Sequence of chain 7.E:
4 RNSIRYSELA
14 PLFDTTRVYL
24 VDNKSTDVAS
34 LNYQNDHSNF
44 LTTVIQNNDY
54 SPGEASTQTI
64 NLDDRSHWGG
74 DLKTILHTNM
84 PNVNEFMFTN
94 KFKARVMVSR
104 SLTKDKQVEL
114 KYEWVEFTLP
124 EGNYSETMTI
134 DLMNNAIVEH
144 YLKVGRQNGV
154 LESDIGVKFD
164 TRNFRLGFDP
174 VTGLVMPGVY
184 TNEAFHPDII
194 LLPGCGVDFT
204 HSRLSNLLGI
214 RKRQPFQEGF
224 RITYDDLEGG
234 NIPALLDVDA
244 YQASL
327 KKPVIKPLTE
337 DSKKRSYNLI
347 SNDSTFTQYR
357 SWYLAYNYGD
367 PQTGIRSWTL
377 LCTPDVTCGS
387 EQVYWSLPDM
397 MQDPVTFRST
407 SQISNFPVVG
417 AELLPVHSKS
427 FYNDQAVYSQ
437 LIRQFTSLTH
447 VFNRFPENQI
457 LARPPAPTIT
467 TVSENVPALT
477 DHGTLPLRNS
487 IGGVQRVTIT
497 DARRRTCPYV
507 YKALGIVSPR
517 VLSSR

Binding-site contacts:
Ligand atom CB contacts residue PRO452 of chain 7.E at 3.9 Å (hydrophobic).
Ligand atom OH contacts residue LEU239 of chain 7.A at 3.7 Å.
Ligand atom CB contacts residue GLN245 of chain 7.A at 3.6 Å.
Ligand atom CG1 contacts residue ARG450 of chain 7.E at 3.4 Å.
Ligand atom CZ contacts residue THR445 of chain 7.E at 3.4 Å.
Ligand atom CG2 contacts residue GLU155 of chain 7.E at 3.7 Å.
Ligand atom CZ contacts residue HIS446 of chain 7.E at 3.7 Å.
Ligand atom OD2 contacts residue LYS339 of chain 7.E at 3.6 Å.
Ligand atom CE1 contacts residue PRO180 of chain 7.A at 3.2 Å (hydrophobic).
Ligand atom OD1 contacts residue LYS339 of chain 7.E at 2.9 Å (salt-bridge).
Ligand atom CG contacts residue TYR244 of chain 7.A at 3.1 Å (hydrophobic).
Ligand atom CG contacts residue LYS339 of chain 7.E at 3.8 Å.
Ligand atom CB contacts residue LYS339 of chain 7.E at 2.9 Å.
Ligand atom ND2 contacts residue GLU155 of chain 7.E at 3.1 Å (salt-bridge).
Ligand atom CE2 contacts residue HIS446 of chain 7.E at 3.5 Å.
Ligand atom CE2 contacts residue MET179 of chain 7.A at 3.7 Å (hydrophobic).
Ligand atom CA contacts residue LYS339 of chain 7.E at 3.1 Å.
Ligand atom OH contacts residue MET179 of chain 7.A at 3.4 Å (h-bond).
Ligand atom C contacts residue HIS446 of chain 7.E at 3.4 Å.
Ligand atom CA contacts residue GLU155 of chain 7.E at 3.9 Å.
Ligand atom C contacts residue ARG149 of chain 7.E at 3.8 Å.
Ligand atom CG contacts residue ARG450 of chain 7.E at 3.5 Å.
Ligand atom CG2 contacts residue LEU145 of chain 7.E at 3.8 Å (hydrophobic).
Ligand atom CD1 contacts residue PRO180 of chain 7.A at 3.5 Å (hydrophobic).
Ligand atom CG1 contacts residue GLU155 of chain 7.E at 3.8 Å.
Ligand atom O contacts residue HIS446 of chain 7.E at 2.8 Å.
Ligand atom CZ contacts residue ASP172 of chain 7.A at 3.8 Å.
Ligand atom CZ contacts residue ARG149 of chain 7.E at 3.8 Å.
Ligand atom CG1 contacts residue PHE451 of chain 7.E at 3.4 Å (hydrophobic).
Ligand atom O contacts residue ARG149 of chain 7.E at 2.6 Å (salt-bridge).
Ligand atom OD1 contacts residue GLU155 of chain 7.E at 3.8 Å.
Ligand atom CE1 contacts residue ARG149 of chain 7.E at 3.6 Å.
Ligand atom CD contacts residue ARG450 of chain 7.E at 2.9 Å.
Ligand atom O contacts residue ARG450 of chain 7.E at 3.3 Å (salt-bridge).
Ligand atom CE1 contacts residue THR445 of chain 7.E at 3.3 Å.
Ligand atom CB contacts residue ARG450 of chain 7.E at 3.6 Å.
Ligand atom CG contacts residue PRO452 of chain 7.E at 3.5 Å (hydrophobic).
Ligand atom CG contacts residue GLU155 of chain 7.E at 3.8 Å.
Ligand atom OH contacts residue HIS446 of chain 7.E at 3.1 Å (h-bond).
Ligand atom OH contacts residue THR445 of chain 7.E at 3.2 Å.

Sequence of chain 7.A:
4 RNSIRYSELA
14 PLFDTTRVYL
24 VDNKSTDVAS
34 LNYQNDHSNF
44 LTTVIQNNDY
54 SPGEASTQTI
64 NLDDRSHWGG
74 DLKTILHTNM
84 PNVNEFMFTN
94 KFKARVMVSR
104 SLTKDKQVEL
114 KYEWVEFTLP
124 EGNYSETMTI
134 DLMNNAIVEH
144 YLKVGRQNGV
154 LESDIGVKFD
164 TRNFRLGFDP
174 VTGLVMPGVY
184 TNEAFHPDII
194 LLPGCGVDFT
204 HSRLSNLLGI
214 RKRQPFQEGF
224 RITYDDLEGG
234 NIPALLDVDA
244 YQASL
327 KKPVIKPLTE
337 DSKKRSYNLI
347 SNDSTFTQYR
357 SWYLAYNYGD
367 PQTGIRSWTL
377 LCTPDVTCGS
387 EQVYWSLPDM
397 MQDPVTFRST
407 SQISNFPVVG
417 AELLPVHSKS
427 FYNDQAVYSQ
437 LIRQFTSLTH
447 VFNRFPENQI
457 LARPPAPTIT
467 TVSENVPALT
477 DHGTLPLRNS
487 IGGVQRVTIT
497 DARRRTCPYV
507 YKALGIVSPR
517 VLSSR

A protein and the small-molecule ligand that binds it are described below.
Small molecule (SMILES): CC(C)[C@H](NC(=O)[C@@H]1CCCN1C(=O)[C@H](CC(N)=O)NC(=O)[C@H](Cc1ccccc1)NC(=O)[C@@H](N)[C@@H](C)O)C(=O)N[C@@H](Cc1ccc(O)cc1)C(=O)N1CCC[C@H]1C(=O)N[C@@H](Cc1ccc(O)cc1)C(=O)N[C@@H](CC(=O)O)C(=O)N[C@H](C=O)[C@@H](C)O